The small molecule below binds the protein below.
Small molecule (SMILES): Nc1ccn([C@H]2CC[C@@H](CO[P](=O)(O)O[P](=O)(O)OP(=O)(O)O)O2)c(=O)n1

Binding-site contacts:
Ligand atom O2B contacts residue ASP493 of chain 1.A at 3.0 Å (salt-bridge).
Ligand atom C4 contacts residue PHE375 of chain 1.A at 3.5 Å (hydrophobic).
Ligand atom PG contacts residue LYS371 of chain 1.A at 3.6 Å.
Ligand atom O3G contacts residue LYS371 of chain 1.A at 2.8 Å (salt-bridge).
Ligand atom C1' contacts residue ARG281 of chain 1.A at 3.7 Å.
Ligand atom O3G contacts residue ARG367 of chain 1.A at 2.7 Å (salt-bridge).
Ligand atom O2G contacts residue MG1 of chain 1.E at 1.9 Å.
Ligand atom C6 contacts residue PHE375 of chain 1.A at 3.5 Å (hydrophobic).
Ligand atom O1G contacts residue SER320 of chain 1.A at 3.4 Å.
Ligand atom N1 contacts residue PHE375 of chain 1.A at 3.6 Å.
Ligand atom O1B contacts residue HIS347 of chain 1.A at 2.9 Å (h-bond).
Ligand atom O1G contacts residue GLN321 of chain 1.A at 3.2 Å (h-bond).
Ligand atom C2 contacts residue PHE375 of chain 1.A at 3.6 Å (hydrophobic).
Ligand atom N3 contacts residue PHE375 of chain 1.A at 3.6 Å.
Ligand atom O1B contacts residue GLN321 of chain 1.A at 3.1 Å.
Ligand atom O2B contacts residue TYR319 of chain 1.A at 3.0 Å (h-bond).
Ligand atom O3B contacts residue HIS347 of chain 1.A at 3.4 Å.
Ligand atom C2' contacts residue PHE375 of chain 1.A at 3.5 Å (hydrophobic).
Ligand atom PB contacts residue MG1 of chain 1.E at 3.3 Å.
Ligand atom PG contacts residue MG1 of chain 1.E at 3.2 Å.
Ligand atom O1G contacts residue ARG367 of chain 1.A at 3.0 Å (salt-bridge).
Ligand atom O2A contacts residue ASP318 of chain 1.A at 3.4 Å (salt-bridge).
Ligand atom O1A contacts residue LYS371 of chain 1.A at 3.0 Å (salt-bridge).
Ligand atom O2G contacts residue ASP318 of chain 1.A at 3.0 Å (salt-bridge).
Ligand atom O3B contacts residue LYS371 of chain 1.A at 3.3 Å.
Ligand atom O2A contacts residue ASP493 of chain 1.A at 2.6 Å (salt-bridge).
Ligand atom O2A contacts residue MG1 of chain 1.E at 2.2 Å.
Ligand atom PA contacts residue MG1 of chain 1.E at 3.6 Å.
Ligand atom O1B contacts residue PHE375 of chain 1.A at 3.0 Å.
Ligand atom O2B contacts residue MG1 of chain 1.E at 2.1 Å.
Ligand atom C5' contacts residue ASP493 of chain 1.A at 3.2 Å.
Ligand atom C5 contacts residue PHE375 of chain 1.A at 3.5 Å (hydrophobic).
Ligand atom C2' contacts residue GLU323 of chain 1.A at 3.4 Å.
Ligand atom PA contacts residue MG1 of chain 1.F at 3.4 Å.
Ligand atom C3' contacts residue ILE322 of chain 1.A at 3.6 Å (hydrophobic).
Ligand atom O4' contacts residue ARG281 of chain 1.A at 3.1 Å (salt-bridge).
Ligand atom O2A contacts residue MG1 of chain 1.F at 2.3 Å.
Ligand atom O2B contacts residue GLN321 of chain 1.A at 3.3 Å (h-bond).
Ligand atom O3A contacts residue PHE375 of chain 1.A at 3.6 Å.
Ligand atom O2G contacts residue TYR319 of chain 1.A at 2.8 Å (h-bond).

Sequence of chain 1.A:
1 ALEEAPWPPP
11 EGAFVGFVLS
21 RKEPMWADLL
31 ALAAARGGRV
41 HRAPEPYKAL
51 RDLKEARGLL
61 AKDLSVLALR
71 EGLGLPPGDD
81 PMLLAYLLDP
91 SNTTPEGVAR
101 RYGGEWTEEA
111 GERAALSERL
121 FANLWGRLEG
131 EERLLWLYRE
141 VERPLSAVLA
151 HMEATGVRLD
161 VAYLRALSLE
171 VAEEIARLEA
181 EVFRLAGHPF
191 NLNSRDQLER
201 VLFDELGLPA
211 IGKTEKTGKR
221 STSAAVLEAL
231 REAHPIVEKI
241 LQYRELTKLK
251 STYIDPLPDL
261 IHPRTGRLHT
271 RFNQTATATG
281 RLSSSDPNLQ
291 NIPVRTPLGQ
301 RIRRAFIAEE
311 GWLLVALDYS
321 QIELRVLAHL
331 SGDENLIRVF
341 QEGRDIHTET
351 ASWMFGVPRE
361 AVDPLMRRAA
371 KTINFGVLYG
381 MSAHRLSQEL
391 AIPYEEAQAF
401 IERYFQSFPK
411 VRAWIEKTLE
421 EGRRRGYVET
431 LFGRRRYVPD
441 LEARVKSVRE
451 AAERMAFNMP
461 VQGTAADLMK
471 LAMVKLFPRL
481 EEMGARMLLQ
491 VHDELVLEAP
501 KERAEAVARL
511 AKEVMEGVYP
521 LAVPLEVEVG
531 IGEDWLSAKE